Binding-site contacts:
Ligand atom NA2 contacts residue ALA11 of chain 1.B at 3.4 Å.
Ligand atom C9 contacts residue NDP1 of chain 1.J at 3.6 Å.
Ligand atom N5 contacts residue NDP1 of chain 1.J at 3.4 Å.
Ligand atom OE2 contacts residue LEU33 of chain 1.B at 3.7 Å.
Ligand atom N10 contacts residue ILE62 of chain 1.B at 3.7 Å.
Ligand atom C4 contacts residue VAL9 of chain 1.B at 3.5 Å (hydrophobic).
Ligand atom N3 contacts residue VAL10 of chain 1.B at 3.2 Å (h-bond).
Ligand atom N8 contacts residue ASP32 of chain 1.B at 3.7 Å.
Ligand atom C4 contacts residue PHE36 of chain 1.B at 3.4 Å (hydrophobic).
Ligand atom N3 contacts residue ALA11 of chain 1.B at 3.7 Å.
Ligand atom O2 contacts residue SER37 of chain 1.B at 3.1 Å (h-bond).
Ligand atom NA2 contacts residue ASP32 of chain 1.B at 2.8 Å (salt-bridge).
Ligand atom C7 contacts residue LEU25 of chain 1.B at 3.6 Å (hydrophobic).
Ligand atom C4 contacts residue NDP1 of chain 1.J at 3.3 Å.
Ligand atom CT contacts residue ARG70 of chain 1.B at 3.2 Å.
Ligand atom C16 contacts residue PHE36 of chain 1.B at 3.5 Å (hydrophobic).
Ligand atom O2 contacts residue ARG70 of chain 1.B at 2.7 Å (salt-bridge).
Ligand atom NA2 contacts residue VAL10 of chain 1.B at 3.3 Å (h-bond).
Ligand atom C2 contacts residue VAL10 of chain 1.B at 3.6 Å (hydrophobic).
Ligand atom C14 contacts residue ILE62 of chain 1.B at 3.5 Å (hydrophobic).
Ligand atom C6 contacts residue NDP1 of chain 1.J at 3.6 Å.
Ligand atom C2 contacts residue ALA11 of chain 1.B at 3.5 Å (hydrophobic).
Ligand atom C2 contacts residue ASP32 of chain 1.B at 3.7 Å.
Ligand atom CM contacts residue SER61 of chain 1.B at 3.8 Å.
Ligand atom CT contacts residue SER37 of chain 1.B at 3.6 Å.
Ligand atom N1 contacts residue ALA11 of chain 1.B at 3.4 Å.
Ligand atom CM contacts residue ILE62 of chain 1.B at 3.7 Å (hydrophobic).
Ligand atom C12 contacts residue LEU33 of chain 1.B at 3.8 Å (hydrophobic).
Ligand atom NA4 contacts residue VAL9 of chain 1.B at 2.6 Å (h-bond).
Ligand atom N3 contacts residue VAL9 of chain 1.B at 3.2 Å.
Ligand atom C8A contacts residue ASP32 of chain 1.B at 3.7 Å.
Ligand atom O1 contacts residue ARG70 of chain 1.B at 2.6 Å (salt-bridge).
Ligand atom C4A contacts residue NDP1 of chain 1.J at 3.1 Å.
Ligand atom NA2 contacts residue THR134 of chain 1.B at 3.2 Å (h-bond).
Ligand atom NA4 contacts residue TYR119 of chain 1.B at 3.7 Å.
Ligand atom C8A contacts residue NDP1 of chain 1.J at 3.4 Å.
Ligand atom NA4 contacts residue PHE36 of chain 1.B at 3.3 Å.
Ligand atom O1 contacts residue SER37 of chain 1.B at 3.6 Å.
Ligand atom N1 contacts residue ASP32 of chain 1.B at 2.9 Å (salt-bridge).
Ligand atom NA4 contacts residue VAL10 of chain 1.B at 3.7 Å.

The protein below binds the small molecule below.
Small molecule (SMILES): CN(Cc1cnc2nc(N)nc(N)c2n1)c1ccc(C(=O)N[C@@H](CCC(=O)O)C(=O)O)cc1

Sequence of chain 1.B:
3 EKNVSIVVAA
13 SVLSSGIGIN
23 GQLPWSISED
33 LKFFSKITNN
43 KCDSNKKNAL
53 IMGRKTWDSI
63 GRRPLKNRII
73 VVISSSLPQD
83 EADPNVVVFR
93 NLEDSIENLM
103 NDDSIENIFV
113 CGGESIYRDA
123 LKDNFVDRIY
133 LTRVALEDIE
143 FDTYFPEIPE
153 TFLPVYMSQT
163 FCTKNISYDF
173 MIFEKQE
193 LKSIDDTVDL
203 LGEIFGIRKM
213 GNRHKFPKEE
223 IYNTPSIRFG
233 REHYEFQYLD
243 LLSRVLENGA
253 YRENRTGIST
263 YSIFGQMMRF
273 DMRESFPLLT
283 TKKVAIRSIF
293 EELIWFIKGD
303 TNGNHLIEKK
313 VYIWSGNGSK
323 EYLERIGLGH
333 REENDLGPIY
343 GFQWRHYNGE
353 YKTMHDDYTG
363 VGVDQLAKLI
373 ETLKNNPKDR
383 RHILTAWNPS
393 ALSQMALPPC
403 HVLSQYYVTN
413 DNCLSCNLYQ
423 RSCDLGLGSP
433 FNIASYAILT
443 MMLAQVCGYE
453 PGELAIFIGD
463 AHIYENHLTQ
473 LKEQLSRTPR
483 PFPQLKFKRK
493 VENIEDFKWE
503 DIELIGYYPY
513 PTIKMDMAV